Sequence of chain 1.B:
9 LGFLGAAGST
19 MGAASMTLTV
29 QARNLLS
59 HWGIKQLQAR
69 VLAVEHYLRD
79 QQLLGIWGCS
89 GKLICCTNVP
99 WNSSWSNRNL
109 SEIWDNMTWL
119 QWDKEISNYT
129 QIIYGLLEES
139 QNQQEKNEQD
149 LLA

Binding-site contacts:
Ligand atom C8 contacts residue ASN100 of chain 1.B at 4.1 Å.
Ligand atom N2 contacts residue ASN100 of chain 1.B at 2.9 Å (h-bond).
Ligand atom C1 contacts residue ASN100 of chain 1.B at 1.4 Å.
Ligand atom C1 contacts residue SER102 of chain 1.B at 3.9 Å.
Ligand atom C4 contacts residue ILE130 of chain 1.B at 3.8 Å (hydrophobic).
Ligand atom C2 contacts residue ASN100 of chain 1.B at 2.5 Å.
Ligand atom C5 contacts residue SER102 of chain 1.B at 4.4 Å.
Ligand atom C3 contacts residue ILE130 of chain 1.B at 4.0 Å (hydrophobic).
Ligand atom C5 contacts residue SER102 of chain 1.B at 3.7 Å.
Ligand atom O5 contacts residue ASN100 of chain 1.B at 2.3 Å (h-bond).
Ligand atom O4 contacts residue ILE130 of chain 1.B at 4.1 Å.
Ligand atom C3 contacts residue ASN100 of chain 1.B at 3.8 Å.
Ligand atom C7 contacts residue ASN100 of chain 1.B at 3.9 Å.
Ligand atom C6 contacts residue SER102 of chain 1.B at 3.5 Å.
Ligand atom O5 contacts residue SER102 of chain 1.B at 3.5 Å (h-bond).
Ligand atom C6 contacts residue TYR127 of chain 1.B at 3.5 Å (hydrophobic).
Ligand atom O5 contacts residue SER102 of chain 1.B at 4.4 Å.
Ligand atom C5 contacts residue ASN100 of chain 1.B at 3.6 Å.
Ligand atom C4 contacts residue ASN100 of chain 1.B at 4.2 Å.
Ligand atom O3 contacts residue ILE130 of chain 1.B at 3.5 Å.

A small-molecule ligand and the protein it binds are described below.
Small molecule (SMILES): CC(=O)N[C@H]1CO[C@H](CO[C@@H]2O[C@@H](C)[C@@H](O)[C@@H](O)[C@@H]2O)[C@@H](O)[C@@H]1O